Binding-site contacts:
Ligand atom O5 contacts residue ASN1348 of chain 1.C at 2.3 Å (h-bond).
Ligand atom C5 contacts residue ASN1348 of chain 1.C at 3.6 Å.
Ligand atom N2 contacts residue LEU1166 of chain 1.C at 4.5 Å.
Ligand atom C4 contacts residue ASN1348 of chain 1.C at 4.2 Å.
Ligand atom C1 contacts residue ASN1348 of chain 1.C at 1.4 Å.
Ligand atom O3 contacts residue ASN1348 of chain 1.C at 4.1 Å.
Ligand atom O7 contacts residue ASN1348 of chain 1.C at 4.1 Å.
Ligand atom C2 contacts residue LEU1166 of chain 1.C at 4.2 Å (hydrophobic).
Ligand atom C2 contacts residue ASN1348 of chain 1.C at 2.5 Å.
Ligand atom C3 contacts residue ASN1348 of chain 1.C at 3.7 Å.
Ligand atom C7 contacts residue ASN1348 of chain 1.C at 3.9 Å.
Ligand atom N2 contacts residue ASN1348 of chain 1.C at 3.2 Å (h-bond).

A small-molecule ligand and the protein it binds are described below.
Small molecule (SMILES): CC(=O)N[C@@H]1[C@@H](O)[C@H](O)[C@@H](CO)O[C@H]1O

Sequence of chain 1.C:
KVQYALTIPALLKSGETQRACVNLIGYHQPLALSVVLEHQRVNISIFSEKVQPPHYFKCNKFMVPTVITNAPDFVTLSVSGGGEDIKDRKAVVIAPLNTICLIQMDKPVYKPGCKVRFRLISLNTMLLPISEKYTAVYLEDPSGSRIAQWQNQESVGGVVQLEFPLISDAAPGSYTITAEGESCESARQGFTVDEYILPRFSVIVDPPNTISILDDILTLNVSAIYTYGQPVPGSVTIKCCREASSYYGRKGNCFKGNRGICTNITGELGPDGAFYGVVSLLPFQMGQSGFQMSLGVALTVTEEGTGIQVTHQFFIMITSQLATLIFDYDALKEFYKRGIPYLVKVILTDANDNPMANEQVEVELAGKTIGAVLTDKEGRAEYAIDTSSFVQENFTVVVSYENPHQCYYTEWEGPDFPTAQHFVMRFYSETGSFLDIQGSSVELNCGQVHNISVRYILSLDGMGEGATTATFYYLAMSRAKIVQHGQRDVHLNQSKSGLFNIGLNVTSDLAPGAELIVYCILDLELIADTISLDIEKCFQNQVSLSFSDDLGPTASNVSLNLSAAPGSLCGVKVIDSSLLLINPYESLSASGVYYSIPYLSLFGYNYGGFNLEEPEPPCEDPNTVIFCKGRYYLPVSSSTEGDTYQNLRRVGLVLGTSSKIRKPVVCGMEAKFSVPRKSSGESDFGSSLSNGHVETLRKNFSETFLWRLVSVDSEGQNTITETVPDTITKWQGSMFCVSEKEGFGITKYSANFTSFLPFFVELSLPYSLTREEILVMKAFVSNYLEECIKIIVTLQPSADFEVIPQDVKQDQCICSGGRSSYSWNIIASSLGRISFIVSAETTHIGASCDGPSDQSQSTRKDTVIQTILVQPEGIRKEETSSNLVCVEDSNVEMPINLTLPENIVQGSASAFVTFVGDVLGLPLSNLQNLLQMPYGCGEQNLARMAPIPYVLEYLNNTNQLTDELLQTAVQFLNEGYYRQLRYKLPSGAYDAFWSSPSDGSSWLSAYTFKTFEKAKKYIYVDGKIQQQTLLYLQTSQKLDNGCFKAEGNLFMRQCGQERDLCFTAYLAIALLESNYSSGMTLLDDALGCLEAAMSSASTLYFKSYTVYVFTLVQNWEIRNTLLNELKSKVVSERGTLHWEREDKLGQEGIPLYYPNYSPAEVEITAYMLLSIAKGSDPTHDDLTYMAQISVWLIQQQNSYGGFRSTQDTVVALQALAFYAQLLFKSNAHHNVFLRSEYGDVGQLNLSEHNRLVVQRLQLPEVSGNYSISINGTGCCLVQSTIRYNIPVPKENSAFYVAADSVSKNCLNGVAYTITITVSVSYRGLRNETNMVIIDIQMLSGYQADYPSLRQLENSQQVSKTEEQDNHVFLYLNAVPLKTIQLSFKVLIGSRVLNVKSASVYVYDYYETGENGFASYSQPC